Sequence of chain 1.C:
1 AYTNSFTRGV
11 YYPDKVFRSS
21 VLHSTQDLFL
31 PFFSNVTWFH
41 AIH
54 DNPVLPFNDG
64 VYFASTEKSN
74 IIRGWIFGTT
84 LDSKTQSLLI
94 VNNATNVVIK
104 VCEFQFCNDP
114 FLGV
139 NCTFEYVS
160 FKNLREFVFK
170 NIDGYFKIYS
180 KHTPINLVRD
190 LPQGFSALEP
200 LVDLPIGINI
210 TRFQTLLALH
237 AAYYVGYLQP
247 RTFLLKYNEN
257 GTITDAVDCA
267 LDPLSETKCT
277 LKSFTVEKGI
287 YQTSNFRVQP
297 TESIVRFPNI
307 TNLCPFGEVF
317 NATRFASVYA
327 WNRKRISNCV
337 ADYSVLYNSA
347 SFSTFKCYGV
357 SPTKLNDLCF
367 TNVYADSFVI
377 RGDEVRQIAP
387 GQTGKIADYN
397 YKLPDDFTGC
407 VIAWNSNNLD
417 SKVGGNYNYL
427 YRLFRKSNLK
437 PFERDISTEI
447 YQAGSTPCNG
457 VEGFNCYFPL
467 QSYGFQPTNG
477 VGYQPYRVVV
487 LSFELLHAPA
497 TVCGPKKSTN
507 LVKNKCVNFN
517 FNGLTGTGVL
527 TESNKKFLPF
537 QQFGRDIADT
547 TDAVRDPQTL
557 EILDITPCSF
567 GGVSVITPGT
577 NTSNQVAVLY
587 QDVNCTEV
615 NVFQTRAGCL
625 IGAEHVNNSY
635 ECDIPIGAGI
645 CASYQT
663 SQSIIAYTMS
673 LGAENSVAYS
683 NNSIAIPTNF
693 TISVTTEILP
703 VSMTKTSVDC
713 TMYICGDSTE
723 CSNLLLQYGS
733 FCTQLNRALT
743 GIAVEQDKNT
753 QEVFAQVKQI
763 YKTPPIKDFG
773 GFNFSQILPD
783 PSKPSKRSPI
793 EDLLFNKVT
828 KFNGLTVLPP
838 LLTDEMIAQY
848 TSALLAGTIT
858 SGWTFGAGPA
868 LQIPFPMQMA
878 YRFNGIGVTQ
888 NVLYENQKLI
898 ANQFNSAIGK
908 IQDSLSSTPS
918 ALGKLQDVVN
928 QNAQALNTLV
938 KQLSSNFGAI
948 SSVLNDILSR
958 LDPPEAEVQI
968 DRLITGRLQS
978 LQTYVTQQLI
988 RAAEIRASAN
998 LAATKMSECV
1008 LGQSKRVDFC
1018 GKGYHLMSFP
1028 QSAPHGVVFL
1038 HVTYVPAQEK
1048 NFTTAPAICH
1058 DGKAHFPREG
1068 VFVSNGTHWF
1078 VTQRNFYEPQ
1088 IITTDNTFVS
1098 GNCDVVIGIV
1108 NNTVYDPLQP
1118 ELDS

This small molecule binds to this protein.
Small molecule (SMILES): CC(=O)N[C@@H]1[C@@H](O)[C@H](O)[C@@H](CO)O[C@H]1O

Sequence of chain 1.A:
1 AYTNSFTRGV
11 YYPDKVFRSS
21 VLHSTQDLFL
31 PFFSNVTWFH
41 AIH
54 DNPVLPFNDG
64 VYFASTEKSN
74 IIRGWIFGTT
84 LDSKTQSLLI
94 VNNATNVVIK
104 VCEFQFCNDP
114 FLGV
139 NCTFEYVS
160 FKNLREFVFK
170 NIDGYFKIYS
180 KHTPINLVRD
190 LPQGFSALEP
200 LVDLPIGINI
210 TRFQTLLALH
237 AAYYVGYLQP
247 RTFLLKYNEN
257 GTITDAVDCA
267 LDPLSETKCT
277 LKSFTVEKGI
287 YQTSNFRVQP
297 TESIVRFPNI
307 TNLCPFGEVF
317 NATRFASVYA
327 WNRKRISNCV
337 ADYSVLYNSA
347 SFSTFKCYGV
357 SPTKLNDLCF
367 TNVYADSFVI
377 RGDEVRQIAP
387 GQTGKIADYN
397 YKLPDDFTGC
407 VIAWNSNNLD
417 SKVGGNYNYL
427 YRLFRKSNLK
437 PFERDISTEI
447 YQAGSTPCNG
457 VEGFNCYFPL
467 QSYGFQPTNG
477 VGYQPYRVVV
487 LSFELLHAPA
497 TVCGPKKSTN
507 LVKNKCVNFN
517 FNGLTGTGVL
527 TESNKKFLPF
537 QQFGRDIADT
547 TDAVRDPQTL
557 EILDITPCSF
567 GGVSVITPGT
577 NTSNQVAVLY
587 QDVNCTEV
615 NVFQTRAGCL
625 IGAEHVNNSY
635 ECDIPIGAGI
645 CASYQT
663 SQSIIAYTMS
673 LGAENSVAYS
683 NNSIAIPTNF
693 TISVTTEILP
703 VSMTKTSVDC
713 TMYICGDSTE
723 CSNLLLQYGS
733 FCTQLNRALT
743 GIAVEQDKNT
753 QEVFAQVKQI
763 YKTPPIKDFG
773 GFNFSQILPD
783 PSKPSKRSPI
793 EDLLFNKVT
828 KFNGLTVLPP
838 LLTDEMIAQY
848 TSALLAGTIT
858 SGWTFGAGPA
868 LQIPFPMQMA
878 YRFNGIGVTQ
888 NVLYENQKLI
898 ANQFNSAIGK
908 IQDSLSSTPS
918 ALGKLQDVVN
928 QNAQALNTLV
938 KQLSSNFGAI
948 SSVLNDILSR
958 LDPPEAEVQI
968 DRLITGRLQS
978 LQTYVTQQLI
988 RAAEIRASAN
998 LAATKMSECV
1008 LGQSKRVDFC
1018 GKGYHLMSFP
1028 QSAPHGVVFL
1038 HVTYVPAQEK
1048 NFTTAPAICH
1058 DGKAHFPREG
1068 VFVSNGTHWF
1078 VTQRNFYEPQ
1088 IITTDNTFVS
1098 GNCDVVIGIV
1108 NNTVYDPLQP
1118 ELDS

Binding-site contacts:
Ligand atom C8 contacts residue GLU1046 of chain 1.C at 4.2 Å.
Ligand atom C4 contacts residue ALA680 of chain 1.C at 4.3 Å (hydrophobic).
Ligand atom C3 contacts residue ASN1048 of chain 1.C at 3.8 Å.
Ligand atom O4 contacts residue ALA680 of chain 1.C at 3.9 Å.
Ligand atom C4 contacts residue ASN1048 of chain 1.C at 4.2 Å.
Ligand atom C3 contacts residue ALA680 of chain 1.C at 4.1 Å (hydrophobic).
Ligand atom N2 contacts residue GLN869 of chain 1.A at 4.5 Å.
Ligand atom C8 contacts residue ASN1048 of chain 1.C at 3.5 Å.
Ligand atom C5 contacts residue ALA680 of chain 1.C at 4.4 Å (hydrophobic).
Ligand atom O5 contacts residue ASN1048 of chain 1.C at 2.4 Å (h-bond).
Ligand atom C1 contacts residue ASN1048 of chain 1.C at 1.4 Å.
Ligand atom O7 contacts residue ASN1048 of chain 1.C at 3.7 Å.
Ligand atom C7 contacts residue ASN1048 of chain 1.C at 3.0 Å.
Ligand atom N2 contacts residue ASN1048 of chain 1.C at 2.6 Å (h-bond).
Ligand atom C5 contacts residue ASN1048 of chain 1.C at 3.7 Å.
Ligand atom C2 contacts residue ASN1048 of chain 1.C at 2.5 Å.